Sequence of chain 3.D:
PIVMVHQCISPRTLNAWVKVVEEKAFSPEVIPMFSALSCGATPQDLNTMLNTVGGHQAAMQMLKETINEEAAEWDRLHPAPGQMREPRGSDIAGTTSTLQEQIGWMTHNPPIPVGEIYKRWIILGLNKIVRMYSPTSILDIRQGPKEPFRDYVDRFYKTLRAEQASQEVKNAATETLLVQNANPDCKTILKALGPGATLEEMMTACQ

Binding-site contacts:
Ligand atom O59 contacts residue THR55 of chain 3.D at 3.3 Å.
Ligand atom C21 contacts residue LEU57 of chain 3.D at 3.5 Å (hydrophobic).
Ligand atom C39 contacts residue GLN64 of chain 3.D at 3.4 Å.
Ligand atom C58 contacts residue THR55 of chain 3.D at 3.5 Å.
Ligand atom O29 contacts residue LYS71 of chain 3.D at 2.9 Å (salt-bridge).
Ligand atom N17 contacts residue ASN75 of chain 3.D at 3.4 Å (h-bond).
Ligand atom O57 contacts residue SER42 of chain 2.C at 3.4 Å (h-bond).
Ligand atom O59 contacts residue ASN54 of chain 3.D at 3.4 Å (h-bond).
Ligand atom C30 contacts residue ASN58 of chain 3.D at 3.5 Å.
Ligand atom O50 contacts residue LYS71 of chain 3.D at 3.2 Å.
Ligand atom F26 contacts residue ILE74 of chain 3.D at 3.2 Å.
Ligand atom C45 contacts residue ASN58 of chain 3.D at 3.4 Å.
Ligand atom C11 contacts residue TYR131 of chain 3.D at 3.3 Å (hydrophobic).
Ligand atom N43 contacts residue ASN58 of chain 3.D at 2.7 Å (h-bond).
Ligand atom F42 contacts residue GLN64 of chain 3.D at 3.3 Å.
Ligand atom N06 contacts residue ASN58 of chain 3.D at 2.9 Å (h-bond).
Ligand atom C21 contacts residue ASN58 of chain 3.D at 3.3 Å.
Ligand atom O57 contacts residue PRO39 of chain 2.C at 3.4 Å.
Ligand atom N17 contacts residue LYS71 of chain 3.D at 3.3 Å.
Ligand atom C12 contacts residue TYR131 of chain 3.D at 3.5 Å (hydrophobic).
Ligand atom O51 contacts residue ASN75 of chain 3.D at 2.7 Å (h-bond).
Ligand atom C07 contacts residue THR108 of chain 3.D at 3.5 Å.
Ligand atom O59 contacts residue ASN58 of chain 3.D at 2.8 Å (h-bond).
Ligand atom C23 contacts residue MET67 of chain 3.D at 3.4 Å (hydrophobic).
Ligand atom F53 contacts residue LEU173 of chain 2.C at 3.3 Å.
Ligand atom F64 contacts residue LEU173 of chain 2.C at 3.3 Å.
Ligand atom F26 contacts residue LYS71 of chain 3.D at 3.2 Å.
Ligand atom C36 contacts residue GLN68 of chain 3.D at 3.3 Å.
Ligand atom F64 contacts residue TYR170 of chain 2.C at 3.4 Å.
Ligand atom C08 contacts residue THR108 of chain 3.D at 3.4 Å.
Ligand atom N15 contacts residue LYS71 of chain 3.D at 3.4 Å (salt-bridge).
Ligand atom F41 contacts residue LYS71 of chain 3.D at 2.9 Å.
Ligand atom C12 contacts residue ASN54 of chain 3.D at 3.3 Å.
Ligand atom C44 contacts residue ASN58 of chain 3.D at 3.3 Å.
Ligand atom F53 contacts residue ARG174 of chain 2.C at 3.3 Å.
Ligand atom F26 contacts residue LEU70 of chain 3.D at 3.4 Å.
Ligand atom F27 contacts residue MET67 of chain 3.D at 3.2 Å.
Ligand atom C16 contacts residue LYS71 of chain 3.D at 3.3 Å.
Ligand atom F27 contacts residue LEU57 of chain 3.D at 3.1 Å.
Ligand atom C19 contacts residue ASN54 of chain 3.D at 3.5 Å.

Sequence of chain 2.C:
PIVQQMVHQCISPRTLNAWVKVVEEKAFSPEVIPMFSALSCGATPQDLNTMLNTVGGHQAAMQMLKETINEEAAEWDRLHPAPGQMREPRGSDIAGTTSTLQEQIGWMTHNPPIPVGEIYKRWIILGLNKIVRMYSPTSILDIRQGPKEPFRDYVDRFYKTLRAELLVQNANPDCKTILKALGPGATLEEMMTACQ

A small-molecule ligand and the protein it binds are described below.
Small molecule (SMILES): CC(C)(C#Cc1ccc(-c2ccc(Cl)c3c(NS(C)(=O)=O)nn(CC(F)(F)F)c23)c([C@H](Cc2cc(F)cc(F)c2)NC(=O)Cn2nc(C(F)(F)F)c3c2C(F)(F)[C@@H]2C[C@H]32)n1)S(C)(=O)=O